This protein binds this small molecule.
Small molecule (SMILES): CC(=O)N[C@H]1[C@H](O[C@H]2[C@H](O)[C@@H](NC(C)=O)CO[C@@H]2CO)O[C@H](CO)[C@@H](O)[C@@H]1O

Binding-site contacts:
Ligand atom C1 contacts residue ASN471 of chain 1.C at 1.4 Å.
Ligand atom O6 contacts residue THR396 of chain 1.C at 4.0 Å.
Ligand atom N2 contacts residue ASN471 of chain 1.C at 2.9 Å (h-bond).
Ligand atom C8 contacts residue ASN471 of chain 1.C at 3.7 Å.
Ligand atom C7 contacts residue ASN471 of chain 1.C at 3.5 Å.
Ligand atom C2 contacts residue ASN471 of chain 1.C at 2.5 Å.
Ligand atom O7 contacts residue ASN471 of chain 1.C at 4.4 Å.
Ligand atom O5 contacts residue ASN471 of chain 1.C at 2.4 Å (h-bond).
Ligand atom C4 contacts residue ASN471 of chain 1.C at 4.2 Å.
Ligand atom C5 contacts residue ASN471 of chain 1.C at 3.6 Å.
Ligand atom C3 contacts residue ASN471 of chain 1.C at 3.8 Å.

Sequence of chain 1.C:
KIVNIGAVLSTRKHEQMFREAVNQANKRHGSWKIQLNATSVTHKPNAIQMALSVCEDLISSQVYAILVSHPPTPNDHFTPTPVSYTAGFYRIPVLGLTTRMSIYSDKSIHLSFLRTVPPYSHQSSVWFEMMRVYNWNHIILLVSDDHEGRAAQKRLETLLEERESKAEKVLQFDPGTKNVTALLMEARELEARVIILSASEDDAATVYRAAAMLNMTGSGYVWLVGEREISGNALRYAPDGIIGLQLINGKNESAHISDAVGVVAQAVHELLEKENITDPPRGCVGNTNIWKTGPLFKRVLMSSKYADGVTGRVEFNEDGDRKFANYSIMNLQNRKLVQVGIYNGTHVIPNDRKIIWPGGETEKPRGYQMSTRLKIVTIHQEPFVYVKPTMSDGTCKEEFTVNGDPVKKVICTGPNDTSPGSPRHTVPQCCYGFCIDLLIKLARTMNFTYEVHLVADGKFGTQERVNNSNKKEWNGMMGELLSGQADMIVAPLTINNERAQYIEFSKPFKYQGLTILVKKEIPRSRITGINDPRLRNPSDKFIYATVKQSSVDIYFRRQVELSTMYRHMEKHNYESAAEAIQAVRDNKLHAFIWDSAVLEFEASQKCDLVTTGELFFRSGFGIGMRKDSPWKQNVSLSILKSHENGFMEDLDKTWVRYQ